Sequence of chain 58.F:
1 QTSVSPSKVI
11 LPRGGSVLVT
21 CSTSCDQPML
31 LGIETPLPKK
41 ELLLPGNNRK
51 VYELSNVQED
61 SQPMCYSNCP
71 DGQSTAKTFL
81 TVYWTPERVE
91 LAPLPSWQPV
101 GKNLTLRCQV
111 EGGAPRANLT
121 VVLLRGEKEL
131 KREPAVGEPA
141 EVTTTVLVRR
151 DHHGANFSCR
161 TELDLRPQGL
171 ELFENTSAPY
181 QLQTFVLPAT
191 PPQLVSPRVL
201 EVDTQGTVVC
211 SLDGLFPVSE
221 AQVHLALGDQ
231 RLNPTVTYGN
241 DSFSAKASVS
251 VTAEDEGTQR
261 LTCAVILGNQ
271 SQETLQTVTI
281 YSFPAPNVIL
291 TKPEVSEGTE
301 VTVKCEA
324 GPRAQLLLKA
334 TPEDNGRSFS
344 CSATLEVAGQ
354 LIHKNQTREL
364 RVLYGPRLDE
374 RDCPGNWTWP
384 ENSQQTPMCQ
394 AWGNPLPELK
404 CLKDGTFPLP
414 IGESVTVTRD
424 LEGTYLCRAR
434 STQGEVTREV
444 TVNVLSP

Binding-site contacts:
Ligand atom C3 contacts residue TRP97 of chain 58.F at 2.7 Å (hydrophobic).
Ligand atom C5 contacts residue ASN269 of chain 58.F at 3.0 Å.
Ligand atom C8 contacts residue PRO99 of chain 58.F at 3.9 Å (hydrophobic).
Ligand atom C3 contacts residue ASN269 of chain 58.F at 3.1 Å.
Ligand atom C6 contacts residue ASN269 of chain 58.F at 4.3 Å.
Ligand atom O3 contacts residue ASN269 of chain 58.F at 4.4 Å.
Ligand atom C2 contacts residue TRP97 of chain 58.F at 3.1 Å (hydrophobic).
Ligand atom O7 contacts residue TRP97 of chain 58.F at 3.8 Å.
Ligand atom C8 contacts residue TRP97 of chain 58.F at 4.0 Å (hydrophobic).
Ligand atom O3 contacts residue TRP97 of chain 58.F at 2.5 Å (h-bond).
Ligand atom C4 contacts residue ASN269 of chain 58.F at 3.7 Å.
Ligand atom C7 contacts residue TRP97 of chain 58.F at 3.3 Å (hydrophobic).
Ligand atom O4 contacts residue TRP97 of chain 58.F at 3.8 Å.
Ligand atom C1 contacts residue ASN269 of chain 58.F at 1.4 Å.
Ligand atom O5 contacts residue ASN269 of chain 58.F at 2.4 Å (h-bond).
Ligand atom N2 contacts residue ASN269 of chain 58.F at 2.8 Å (h-bond).
Ligand atom C1 contacts residue TRP97 of chain 58.F at 4.2 Å (hydrophobic).
Ligand atom C7 contacts residue ASN269 of chain 58.F at 3.5 Å.
Ligand atom N2 contacts residue TRP97 of chain 58.F at 2.4 Å (h-bond).
Ligand atom C4 contacts residue TRP97 of chain 58.F at 4.1 Å (hydrophobic).
Ligand atom C2 contacts residue ASN269 of chain 58.F at 2.5 Å.
Ligand atom O3 contacts residue PRO95 of chain 58.F at 4.4 Å.
Ligand atom O7 contacts residue ASN269 of chain 58.F at 3.4 Å (h-bond).

This small molecule binds to this protein.
Small molecule (SMILES): CC(=O)N[C@@H]1[C@@H](O)[C@H](O)[C@@H](CO)O[C@H]1O